Binding-site contacts:
Ligand atom C4 contacts residue HIS149 of chain 42.C at 3.7 Å.
Ligand atom C8 contacts residue TRP101 of chain 42.E at 4.4 Å (hydrophobic).
Ligand atom C3 contacts residue HIS149 of chain 42.C at 4.3 Å.
Ligand atom O5 contacts residue HIS158 of chain 42.C at 3.2 Å.
Ligand atom C1 contacts residue THR155 of chain 42.C at 3.7 Å.
Ligand atom C7 contacts residue TRP101 of chain 42.E at 4.3 Å (hydrophobic).
Ligand atom N2 contacts residue ASN153 of chain 42.C at 3.2 Å (h-bond).
Ligand atom O6 contacts residue HIS149 of chain 42.C at 3.6 Å.
Ligand atom O5 contacts residue HIS149 of chain 42.C at 3.8 Å.
Ligand atom O7 contacts residue ASN153 of chain 42.C at 4.0 Å.
Ligand atom C8 contacts residue ASN153 of chain 42.C at 3.9 Å.
Ligand atom C8 contacts residue HIS149 of chain 42.C at 3.5 Å.
Ligand atom C6 contacts residue GLY156 of chain 42.C at 3.8 Å.
Ligand atom C5 contacts residue GLY156 of chain 42.C at 4.0 Å.
Ligand atom C1 contacts residue ASN153 of chain 42.C at 1.4 Å.
Ligand atom O7 contacts residue TRP101 of chain 42.E at 3.4 Å (h-bond).
Ligand atom O7 contacts residue GLY102 of chain 42.E at 3.0 Å (h-bond).
Ligand atom C7 contacts residue ASN153 of chain 42.C at 3.6 Å.
Ligand atom C1 contacts residue HIS149 of chain 42.C at 3.7 Å.
Ligand atom O6 contacts residue HIS158 of chain 42.C at 3.4 Å.
Ligand atom C1 contacts residue HIS158 of chain 42.C at 4.1 Å.
Ligand atom C3 contacts residue ASN153 of chain 42.C at 3.9 Å.
Ligand atom O5 contacts residue GLY156 of chain 42.C at 3.9 Å.
Ligand atom O5 contacts residue ASN153 of chain 42.C at 2.2 Å (h-bond).
Ligand atom O5 contacts residue THR155 of chain 42.C at 3.8 Å.
Ligand atom C8 contacts residue ALA150 of chain 42.C at 4.5 Å (hydrophobic).
Ligand atom C5 contacts residue ASN153 of chain 42.C at 3.6 Å.
Ligand atom C6 contacts residue HIS149 of chain 42.C at 4.1 Å.
Ligand atom C7 contacts residue GLY102 of chain 42.E at 4.0 Å.
Ligand atom O3 contacts residue HIS149 of chain 42.C at 4.2 Å.
Ligand atom C6 contacts residue HIS158 of chain 42.C at 3.9 Å.
Ligand atom C2 contacts residue ASN153 of chain 42.C at 2.6 Å.
Ligand atom O7 contacts residue ASN103 of chain 42.E at 4.5 Å.
Ligand atom C5 contacts residue HIS158 of chain 42.C at 4.2 Å.
Ligand atom C2 contacts residue HIS149 of chain 42.C at 3.6 Å.
Ligand atom C5 contacts residue HIS149 of chain 42.C at 3.6 Å.
Ligand atom C4 contacts residue ASN153 of chain 42.C at 4.2 Å.

A small-molecule ligand and the protein it binds are described below.
Small molecule (SMILES): CC(=O)N[C@H]1[C@H](O[C@H]2[C@H](O)[C@@H](NC(C)=O)CO[C@@H]2CO)O[C@H](CO)[C@@H](O)[C@@H]1O

Sequence of chain 42.E:
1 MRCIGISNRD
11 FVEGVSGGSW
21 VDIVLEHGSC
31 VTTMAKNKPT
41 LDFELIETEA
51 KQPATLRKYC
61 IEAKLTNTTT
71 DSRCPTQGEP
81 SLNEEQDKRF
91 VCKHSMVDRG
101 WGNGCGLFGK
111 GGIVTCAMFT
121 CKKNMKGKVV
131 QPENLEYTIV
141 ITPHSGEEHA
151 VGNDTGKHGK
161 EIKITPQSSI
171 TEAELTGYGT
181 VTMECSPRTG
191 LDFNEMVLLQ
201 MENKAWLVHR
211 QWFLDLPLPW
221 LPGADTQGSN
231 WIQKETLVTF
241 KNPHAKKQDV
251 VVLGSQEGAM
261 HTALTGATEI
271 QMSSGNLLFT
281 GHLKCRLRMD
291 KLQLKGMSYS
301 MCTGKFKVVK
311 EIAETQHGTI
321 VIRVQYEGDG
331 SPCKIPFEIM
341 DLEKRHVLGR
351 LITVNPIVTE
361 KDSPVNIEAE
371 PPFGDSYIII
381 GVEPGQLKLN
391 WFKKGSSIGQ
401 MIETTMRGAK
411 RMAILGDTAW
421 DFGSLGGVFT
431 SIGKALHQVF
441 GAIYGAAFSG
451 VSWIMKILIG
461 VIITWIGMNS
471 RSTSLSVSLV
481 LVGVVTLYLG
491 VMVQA

Sequence of chain 42.C:
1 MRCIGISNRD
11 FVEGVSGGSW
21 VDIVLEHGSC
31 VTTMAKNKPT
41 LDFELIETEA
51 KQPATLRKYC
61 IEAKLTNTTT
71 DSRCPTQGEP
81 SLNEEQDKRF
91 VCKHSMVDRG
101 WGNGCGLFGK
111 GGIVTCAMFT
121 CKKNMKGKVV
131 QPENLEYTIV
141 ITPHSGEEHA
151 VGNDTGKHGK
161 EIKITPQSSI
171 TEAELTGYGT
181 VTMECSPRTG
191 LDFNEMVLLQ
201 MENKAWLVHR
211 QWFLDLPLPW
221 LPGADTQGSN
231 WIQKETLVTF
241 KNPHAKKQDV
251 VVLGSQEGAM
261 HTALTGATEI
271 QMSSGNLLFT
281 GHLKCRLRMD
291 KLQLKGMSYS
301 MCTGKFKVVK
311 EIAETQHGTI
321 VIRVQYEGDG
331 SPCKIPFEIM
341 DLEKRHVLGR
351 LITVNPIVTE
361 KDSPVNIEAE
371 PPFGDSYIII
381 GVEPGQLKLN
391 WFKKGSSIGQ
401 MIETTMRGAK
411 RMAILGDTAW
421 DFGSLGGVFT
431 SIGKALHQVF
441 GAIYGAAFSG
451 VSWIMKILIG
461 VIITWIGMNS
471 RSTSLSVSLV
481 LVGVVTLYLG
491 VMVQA